Binding-site contacts:
Ligand atom C3 contacts residue LEU86 of chain 1.B at 4.1 Å (hydrophobic).
Ligand atom C15 contacts residue MET87 of chain 1.B at 4.2 Å (hydrophobic).
Ligand atom C5 contacts residue PHE103 of chain 1.B at 3.8 Å (hydrophobic).
Ligand atom C16 contacts residue HIS223 of chain 1.B at 3.6 Å.
Ligand atom C2 contacts residue LEU45 of chain 1.B at 4.1 Å (hydrophobic).
Ligand atom C2 contacts residue ALA49 of chain 1.B at 4.2 Å (hydrophobic).
Ligand atom C1 contacts residue PHE103 of chain 1.B at 4.1 Å (hydrophobic).
Ligand atom C8 contacts residue LEU83 of chain 1.B at 4.2 Å (hydrophobic).
Ligand atom C10 contacts residue PHE103 of chain 1.B at 3.8 Å (hydrophobic).
Ligand atom C2 contacts residue LEU48 of chain 1.B at 4.2 Å (hydrophobic).
Ligand atom C1 contacts residue ALA49 of chain 1.B at 3.9 Å (hydrophobic).
Ligand atom O17 contacts residue LEU224 of chain 1.B at 3.7 Å.
Ligand atom C17 contacts residue MET120 of chain 1.B at 4.0 Å (hydrophobic).
Ligand atom C11 contacts residue LEU45 of chain 1.B at 4.0 Å (hydrophobic).
Ligand atom C6 contacts residue MET87 of chain 1.B at 3.8 Å (hydrophobic).
Ligand atom C18 contacts residue GLY220 of chain 1.B at 4.2 Å.
Ligand atom C4 contacts residue LEU90 of chain 1.B at 4.2 Å (hydrophobic).
Ligand atom C4 contacts residue LEU86 of chain 1.B at 3.8 Å (hydrophobic).
Ligand atom C17 contacts residue HIS223 of chain 1.B at 3.5 Å.
Ligand atom C4 contacts residue PHE103 of chain 1.B at 4.1 Å (hydrophobic).
Ligand atom O17 contacts residue HIS223 of chain 1.B at 3.0 Å (h-bond).
Ligand atom C18 contacts residue LEU224 of chain 1.B at 4.1 Å (hydrophobic).
Ligand atom O17 contacts residue MET42 of chain 1.B at 3.6 Å.
Ligand atom C16 contacts residue ILE123 of chain 1.B at 4.1 Å (hydrophobic).
Ligand atom O3 contacts residue GLU52 of chain 1.B at 2.5 Å (salt-bridge).
Ligand atom C3 contacts residue ARG93 of chain 1.B at 4.2 Å.
Ligand atom C3 contacts residue PHE103 of chain 1.B at 4.2 Å (hydrophobic).
Ligand atom C3 contacts residue GLU52 of chain 1.B at 3.2 Å.
Ligand atom C2 contacts residue GLU52 of chain 1.B at 3.2 Å.
Ligand atom C7 contacts residue MET87 of chain 1.B at 4.2 Å (hydrophobic).
Ligand atom C2 contacts residue PHE103 of chain 1.B at 4.1 Å (hydrophobic).
Ligand atom O3 contacts residue ARG93 of chain 1.B at 3.2 Å (salt-bridge).
Ligand atom C12 contacts residue LEU45 of chain 1.B at 4.2 Å (hydrophobic).
Ligand atom C15 contacts residue GLY220 of chain 1.B at 4.1 Å.
Ligand atom C16 contacts residue GLY220 of chain 1.B at 3.9 Å.
Ligand atom O3 contacts residue LEU86 of chain 1.B at 3.9 Å.
Ligand atom O17 contacts residue GLY220 of chain 1.B at 4.1 Å.
Ligand atom C1 contacts residue LEU45 of chain 1.B at 3.6 Å (hydrophobic).
Ligand atom C6 contacts residue LEU90 of chain 1.B at 4.0 Å (hydrophobic).
Ligand atom C17 contacts residue MET42 of chain 1.B at 4.2 Å (hydrophobic).

This small molecule binds to this protein.
Small molecule (SMILES): C[C@]12CC[C@@H]3c4ccc(O)cc4CC[C@H]3[C@@H]1CC[C@@H]2O

Sequence of chain 1.B:
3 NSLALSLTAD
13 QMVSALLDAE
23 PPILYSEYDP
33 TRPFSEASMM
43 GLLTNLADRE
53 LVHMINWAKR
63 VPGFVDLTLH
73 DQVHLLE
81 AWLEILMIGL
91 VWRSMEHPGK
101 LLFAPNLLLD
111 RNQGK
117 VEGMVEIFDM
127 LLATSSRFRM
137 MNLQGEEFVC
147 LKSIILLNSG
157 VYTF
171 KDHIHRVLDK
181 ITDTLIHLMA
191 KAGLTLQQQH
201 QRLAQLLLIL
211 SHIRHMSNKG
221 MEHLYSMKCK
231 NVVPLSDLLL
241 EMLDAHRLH